Binding-site contacts:
Ligand atom O4' contacts residue LYS15 of chain 1.B at 2.1 Å (salt-bridge).
Ligand atom O4' contacts residue SO41 of chain 1.I at 4.1 Å.
Ligand atom C5' contacts residue LYS15 of chain 1.B at 3.9 Å.
Ligand atom C2 contacts residue ARG108 of chain 1.B at 3.3 Å.
Ligand atom C3' contacts residue LYS105 of chain 1.B at 3.0 Å.
Ligand atom O1 contacts residue LYS19 of chain 1.A at 3.0 Å (salt-bridge).
Ligand atom C6' contacts residue SO41 of chain 1.I at 3.8 Å.
Ligand atom C6' contacts residue LYS19 of chain 1.B at 3.3 Å.
Ligand atom C2 contacts residue LYS19 of chain 1.B at 3.2 Å.
Ligand atom O1 contacts residue LYS19 of chain 1.B at 4.1 Å.
Ligand atom O2 contacts residue LYS19 of chain 1.A at 3.4 Å.
Ligand atom C5' contacts residue LYS19 of chain 1.B at 4.4 Å.
Ligand atom C1 contacts residue TYR109 of chain 1.B at 4.2 Å (hydrophobic).
Ligand atom C3 contacts residue LYS19 of chain 1.B at 2.8 Å.
Ligand atom C4' contacts residue SO41 of chain 1.I at 3.8 Å.
Ligand atom C4' contacts residue LYS15 of chain 1.B at 3.3 Å.
Ligand atom O2 contacts residue TYR109 of chain 1.B at 3.5 Å (h-bond).
Ligand atom C1' contacts residue ARG108 of chain 1.B at 3.8 Å.
Ligand atom C3' contacts residue ARG108 of chain 1.B at 3.4 Å.
Ligand atom C3' contacts residue LYS15 of chain 1.B at 4.2 Å.
Ligand atom C2' contacts residue LYS105 of chain 1.B at 3.4 Å.
Ligand atom O4' contacts residue LYS105 of chain 1.B at 4.3 Å.
Ligand atom C1 contacts residue LYS19 of chain 1.B at 3.9 Å.
Ligand atom C3 contacts residue ARG108 of chain 1.B at 4.0 Å.
Ligand atom C2' contacts residue LYS19 of chain 1.B at 4.2 Å.
Ligand atom C1 contacts residue LYS19 of chain 1.A at 3.8 Å.
Ligand atom C4' contacts residue LYS105 of chain 1.B at 3.9 Å.
Ligand atom C2' contacts residue ARG108 of chain 1.B at 3.1 Å.
Ligand atom O2 contacts residue ARG108 of chain 1.B at 3.8 Å.
Ligand atom C5' contacts residue SO41 of chain 1.I at 3.3 Å.
Ligand atom C1' contacts residue LYS19 of chain 1.B at 3.2 Å.
Ligand atom C4' contacts residue ARG108 of chain 1.B at 4.2 Å.
Ligand atom C1 contacts residue ARG108 of chain 1.B at 4.0 Å.

Sequence of chain 1.A:
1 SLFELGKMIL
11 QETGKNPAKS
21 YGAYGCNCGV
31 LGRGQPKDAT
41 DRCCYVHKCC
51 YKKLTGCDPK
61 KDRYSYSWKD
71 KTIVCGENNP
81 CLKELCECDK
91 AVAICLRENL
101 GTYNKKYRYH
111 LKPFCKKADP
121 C

Sequence of chain 1.B:
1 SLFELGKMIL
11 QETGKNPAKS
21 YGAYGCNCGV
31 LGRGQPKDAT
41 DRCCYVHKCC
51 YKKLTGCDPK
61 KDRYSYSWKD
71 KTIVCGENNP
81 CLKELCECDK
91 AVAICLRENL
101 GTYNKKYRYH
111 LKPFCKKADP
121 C

This small molecule binds to this protein.
Small molecule (SMILES): O=C(O)/C=C/c1ccc(O)cc1